Binding-site contacts:
Ligand atom C4 contacts residue ASN689 of chain 1.G at 4.2 Å.
Ligand atom C8 contacts residue ASN690 of chain 1.G at 4.4 Å.
Ligand atom O5 contacts residue ASN689 of chain 1.G at 2.4 Å (h-bond).
Ligand atom C7 contacts residue ASN689 of chain 1.G at 3.5 Å.
Ligand atom N2 contacts residue ASN689 of chain 1.G at 2.9 Å (h-bond).
Ligand atom O6 contacts residue TYR776 of chain 1.A at 4.0 Å.
Ligand atom O5 contacts residue TYR776 of chain 1.A at 4.1 Å.
Ligand atom C2 contacts residue ASN689 of chain 1.G at 2.5 Å.
Ligand atom O7 contacts residue ASN689 of chain 1.G at 3.7 Å.
Ligand atom C3 contacts residue ASN689 of chain 1.G at 3.8 Å.
Ligand atom C5 contacts residue ASN689 of chain 1.G at 3.7 Å.
Ligand atom C1 contacts residue ASN689 of chain 1.G at 1.4 Å.

The protein below binds the small molecule below.
Small molecule (SMILES): CC(=O)N[C@@H]1[C@@H](O)[C@H](O)[C@@H](CO)O[C@H]1O

Sequence of chain 1.G:
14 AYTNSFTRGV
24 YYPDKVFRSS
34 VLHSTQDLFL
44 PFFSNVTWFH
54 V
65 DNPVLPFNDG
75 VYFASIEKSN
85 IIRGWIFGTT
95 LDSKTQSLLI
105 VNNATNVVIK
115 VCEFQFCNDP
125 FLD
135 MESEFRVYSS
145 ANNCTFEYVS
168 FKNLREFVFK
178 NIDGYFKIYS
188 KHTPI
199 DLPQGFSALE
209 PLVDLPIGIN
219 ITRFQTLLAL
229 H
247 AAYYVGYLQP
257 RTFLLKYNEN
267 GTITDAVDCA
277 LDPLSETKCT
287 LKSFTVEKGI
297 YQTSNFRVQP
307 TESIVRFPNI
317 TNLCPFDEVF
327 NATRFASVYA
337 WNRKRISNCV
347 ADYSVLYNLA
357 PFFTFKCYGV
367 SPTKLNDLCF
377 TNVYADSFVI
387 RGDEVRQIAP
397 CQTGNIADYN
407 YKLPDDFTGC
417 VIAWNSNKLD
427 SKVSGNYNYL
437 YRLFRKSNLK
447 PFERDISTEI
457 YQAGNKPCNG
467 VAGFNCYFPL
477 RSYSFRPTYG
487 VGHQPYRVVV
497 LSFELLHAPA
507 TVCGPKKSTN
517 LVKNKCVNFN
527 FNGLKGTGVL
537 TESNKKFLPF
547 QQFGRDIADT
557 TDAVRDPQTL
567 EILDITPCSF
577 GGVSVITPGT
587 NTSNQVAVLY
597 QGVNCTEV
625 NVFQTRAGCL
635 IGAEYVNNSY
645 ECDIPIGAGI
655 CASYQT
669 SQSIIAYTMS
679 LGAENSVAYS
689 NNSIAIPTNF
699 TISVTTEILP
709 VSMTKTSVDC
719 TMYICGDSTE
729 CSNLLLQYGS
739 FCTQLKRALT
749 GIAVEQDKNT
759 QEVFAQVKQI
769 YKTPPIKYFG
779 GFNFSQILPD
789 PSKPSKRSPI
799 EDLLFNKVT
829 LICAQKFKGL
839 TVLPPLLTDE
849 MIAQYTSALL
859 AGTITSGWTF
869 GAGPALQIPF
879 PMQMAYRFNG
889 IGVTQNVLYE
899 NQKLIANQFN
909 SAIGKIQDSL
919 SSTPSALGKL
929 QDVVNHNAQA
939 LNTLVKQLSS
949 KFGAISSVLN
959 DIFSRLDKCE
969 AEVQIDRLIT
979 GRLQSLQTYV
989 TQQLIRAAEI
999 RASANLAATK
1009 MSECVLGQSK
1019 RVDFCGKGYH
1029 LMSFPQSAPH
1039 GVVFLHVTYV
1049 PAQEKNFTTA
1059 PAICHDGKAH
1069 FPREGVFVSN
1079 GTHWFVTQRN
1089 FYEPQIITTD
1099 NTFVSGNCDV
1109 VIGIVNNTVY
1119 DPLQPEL

Sequence of chain 1.A:
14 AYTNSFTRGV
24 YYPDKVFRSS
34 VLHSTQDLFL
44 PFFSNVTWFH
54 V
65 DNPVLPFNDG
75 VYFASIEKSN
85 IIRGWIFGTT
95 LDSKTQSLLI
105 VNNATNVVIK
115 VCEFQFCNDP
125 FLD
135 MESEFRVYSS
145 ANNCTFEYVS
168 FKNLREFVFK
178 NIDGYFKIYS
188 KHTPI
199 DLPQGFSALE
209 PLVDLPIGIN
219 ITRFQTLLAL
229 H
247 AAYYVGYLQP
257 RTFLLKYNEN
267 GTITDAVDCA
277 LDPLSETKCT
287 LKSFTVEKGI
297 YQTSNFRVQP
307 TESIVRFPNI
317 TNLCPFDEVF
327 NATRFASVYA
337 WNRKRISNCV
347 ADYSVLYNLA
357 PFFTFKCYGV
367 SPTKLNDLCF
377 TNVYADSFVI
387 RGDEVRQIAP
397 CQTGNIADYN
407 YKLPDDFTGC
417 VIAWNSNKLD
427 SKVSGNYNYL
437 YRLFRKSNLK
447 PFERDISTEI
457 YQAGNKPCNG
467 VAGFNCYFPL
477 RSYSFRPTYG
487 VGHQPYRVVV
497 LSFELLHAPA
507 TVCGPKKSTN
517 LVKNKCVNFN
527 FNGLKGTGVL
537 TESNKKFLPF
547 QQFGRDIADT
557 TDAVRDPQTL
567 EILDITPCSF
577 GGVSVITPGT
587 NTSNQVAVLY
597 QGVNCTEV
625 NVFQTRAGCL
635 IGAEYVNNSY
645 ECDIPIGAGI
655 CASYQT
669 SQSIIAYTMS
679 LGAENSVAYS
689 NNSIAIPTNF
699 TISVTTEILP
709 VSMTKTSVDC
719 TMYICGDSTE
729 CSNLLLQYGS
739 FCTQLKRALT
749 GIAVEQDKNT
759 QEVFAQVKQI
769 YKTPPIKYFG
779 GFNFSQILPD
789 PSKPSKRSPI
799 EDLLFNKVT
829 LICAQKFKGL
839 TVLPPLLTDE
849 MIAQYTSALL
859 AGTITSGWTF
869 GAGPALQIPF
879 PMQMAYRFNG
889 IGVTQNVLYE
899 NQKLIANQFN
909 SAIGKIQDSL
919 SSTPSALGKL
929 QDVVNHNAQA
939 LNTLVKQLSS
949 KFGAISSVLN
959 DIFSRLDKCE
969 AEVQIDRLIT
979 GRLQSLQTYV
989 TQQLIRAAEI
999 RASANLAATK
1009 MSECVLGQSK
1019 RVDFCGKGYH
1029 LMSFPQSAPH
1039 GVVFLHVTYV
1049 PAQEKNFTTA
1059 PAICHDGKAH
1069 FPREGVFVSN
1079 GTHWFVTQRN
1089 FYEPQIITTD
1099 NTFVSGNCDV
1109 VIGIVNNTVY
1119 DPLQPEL